This protein binds this small molecule.
Small molecule (SMILES): Nc1ccn([C@H]2C[C@H](O)[C@@H](COP(=O)(O)O)O2)c(=O)n1

Sequence of chain 1.QA:
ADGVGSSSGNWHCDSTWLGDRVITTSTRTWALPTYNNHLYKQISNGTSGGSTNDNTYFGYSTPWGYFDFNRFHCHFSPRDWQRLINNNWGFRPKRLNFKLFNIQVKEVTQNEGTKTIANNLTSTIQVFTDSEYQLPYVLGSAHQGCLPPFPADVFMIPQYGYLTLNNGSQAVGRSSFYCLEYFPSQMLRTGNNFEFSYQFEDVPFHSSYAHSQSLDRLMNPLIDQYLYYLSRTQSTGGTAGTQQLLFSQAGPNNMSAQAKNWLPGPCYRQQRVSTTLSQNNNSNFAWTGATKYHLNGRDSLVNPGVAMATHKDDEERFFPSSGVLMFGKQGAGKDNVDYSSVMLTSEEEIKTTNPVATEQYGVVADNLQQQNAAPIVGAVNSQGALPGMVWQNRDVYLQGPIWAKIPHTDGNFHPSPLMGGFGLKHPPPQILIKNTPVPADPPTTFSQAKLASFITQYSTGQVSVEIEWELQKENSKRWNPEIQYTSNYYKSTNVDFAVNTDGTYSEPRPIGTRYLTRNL

Binding-site contacts:
Ligand atom O3' contacts residue DA1 of chain 1.PE at 1.6 Å.
Ligand atom C6 contacts residue PHE205 of chain 1.QA at 4.4 Å (hydrophobic).
Ligand atom C5 contacts residue PHE205 of chain 1.QA at 4.2 Å (hydrophobic).
Ligand atom N1 contacts residue ARG92 of chain 1.QA at 4.0 Å.
Ligand atom O4' contacts residue VAL203 of chain 1.QA at 3.6 Å.
Ligand atom C5' contacts residue PRO204 of chain 1.QA at 4.3 Å (hydrophobic).
Ligand atom C2' contacts residue DA1 of chain 1.PE at 3.3 Å.
Ligand atom C3' contacts residue DA1 of chain 1.PE at 2.6 Å.
Ligand atom C6 contacts residue ARG92 of chain 1.QA at 4.0 Å.
Ligand atom C1' contacts residue VAL203 of chain 1.QA at 4.1 Å (hydrophobic).
Ligand atom C4' contacts residue DA1 of chain 1.PE at 3.9 Å.
Ligand atom O5' contacts residue ASP202 of chain 1.QA at 4.4 Å.
Ligand atom C5' contacts residue ASP202 of chain 1.QA at 4.0 Å.
Ligand atom C1' contacts residue ARG92 of chain 1.QA at 4.4 Å.
Ligand atom C2' contacts residue PRO204 of chain 1.QA at 4.3 Å (hydrophobic).
Ligand atom C4' contacts residue PRO204 of chain 1.QA at 3.6 Å (hydrophobic).
Ligand atom O4' contacts residue ARG92 of chain 1.QA at 4.2 Å.
Ligand atom C4 contacts residue ARG92 of chain 1.QA at 4.4 Å.
Ligand atom C5 contacts residue ARG92 of chain 1.QA at 4.3 Å.
Ligand atom C1' contacts residue PRO204 of chain 1.QA at 3.7 Å (hydrophobic).
Ligand atom O4' contacts residue PRO204 of chain 1.QA at 3.6 Å (h-bond).
Ligand atom C2 contacts residue ARG92 of chain 1.QA at 4.3 Å.
Ligand atom C4' contacts residue VAL203 of chain 1.QA at 4.2 Å (hydrophobic).